Sequence of chain 2.A:
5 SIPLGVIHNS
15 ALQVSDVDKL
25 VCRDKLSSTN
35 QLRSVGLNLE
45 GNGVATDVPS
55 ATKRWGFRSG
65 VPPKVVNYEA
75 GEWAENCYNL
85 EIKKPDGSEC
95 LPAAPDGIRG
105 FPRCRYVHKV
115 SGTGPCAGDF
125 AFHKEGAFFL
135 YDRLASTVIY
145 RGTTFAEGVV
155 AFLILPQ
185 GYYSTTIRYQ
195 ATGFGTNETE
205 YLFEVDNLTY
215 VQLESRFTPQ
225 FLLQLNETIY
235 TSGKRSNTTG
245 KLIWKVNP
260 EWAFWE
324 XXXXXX

Binding-site contacts:
Ligand atom C20 contacts residue ARG37 of chain 2.A at 3.7 Å.
Ligand atom C10 contacts residue VAL39 of chain 2.A at 3.9 Å (hydrophobic).
Ligand atom C13 contacts residue ILE11 of chain 2.A at 4.3 Å (hydrophobic).
Ligand atom C15 contacts residue LEU57 of chain 2.B at 3.8 Å (hydrophobic).
Ligand atom C06 contacts residue TYR16 of chain 2.B at 3.8 Å (hydrophobic).
Ligand atom O18 contacts residue ALA74 of chain 2.A at 3.6 Å.
Ligand atom C02 contacts residue MET47 of chain 2.B at 3.9 Å (hydrophobic).
Ligand atom C25 contacts residue THR18 of chain 2.B at 4.3 Å.
Ligand atom C14 contacts residue LEU157 of chain 2.A at 4.3 Å (hydrophobic).
Ligand atom N27 contacts residue ASP21 of chain 2.B at 2.5 Å (salt-bridge).
Ligand atom C11 contacts residue LEU157 of chain 2.A at 4.3 Å (hydrophobic).
Ligand atom C16 contacts residue LEU57 of chain 2.B at 3.5 Å (hydrophobic).
Ligand atom C11 contacts residue MET47 of chain 2.B at 4.2 Å (hydrophobic).
Ligand atom C16 contacts residue MET47 of chain 2.B at 4.0 Å (hydrophobic).
Ligand atom C11 contacts residue LEU57 of chain 2.B at 4.3 Å (hydrophobic).
Ligand atom C07 contacts residue ALA74 of chain 2.A at 4.1 Å (hydrophobic).
Ligand atom C24 contacts residue THR18 of chain 2.B at 4.0 Å.
Ligand atom C17 contacts residue ARG37 of chain 2.A at 3.7 Å.
Ligand atom C22 contacts residue ARG37 of chain 2.A at 4.3 Å.
Ligand atom C08 contacts residue LEU157 of chain 2.A at 3.8 Å (hydrophobic).
Ligand atom C25 contacts residue TYR16 of chain 2.B at 4.2 Å (hydrophobic).
Ligand atom O18 contacts residue ARG37 of chain 2.A at 3.0 Å (salt-bridge).
Ligand atom C14 contacts residue LEU53 of chain 2.B at 4.0 Å (hydrophobic).
Ligand atom C13 contacts residue LEU157 of chain 2.A at 4.0 Å (hydrophobic).
Ligand atom C12 contacts residue LEU159 of chain 2.A at 4.1 Å (hydrophobic).
Ligand atom C26 contacts residue ASP21 of chain 2.B at 3.8 Å.
Ligand atom C01 contacts residue TYR16 of chain 2.B at 3.9 Å (hydrophobic).
Ligand atom N27 contacts residue GLN20 of chain 2.B at 4.0 Å.
Ligand atom C06 contacts residue MET47 of chain 2.B at 4.2 Å (hydrophobic).
Ligand atom C12 contacts residue LEU157 of chain 2.A at 4.0 Å (hydrophobic).
Ligand atom N19 contacts residue ARG37 of chain 2.A at 4.1 Å.
Ligand atom C01 contacts residue LEU14 of chain 2.B at 4.1 Å (hydrophobic).
Ligand atom C15 contacts residue LEU53 of chain 2.B at 3.8 Å (hydrophobic).
Ligand atom C21 contacts residue ARG37 of chain 2.A at 4.0 Å.
Ligand atom C08 contacts residue VAL39 of chain 2.A at 3.8 Å (hydrophobic).
Ligand atom C04 contacts residue LEU159 of chain 2.A at 4.3 Å (hydrophobic).
Ligand atom C04 contacts residue MET47 of chain 2.B at 4.3 Å (hydrophobic).
Ligand atom C26 contacts residue GLN20 of chain 2.B at 3.6 Å.
Ligand atom C24 contacts residue ILE43 of chain 2.B at 4.0 Å (hydrophobic).
Ligand atom C02 contacts residue LEU14 of chain 2.B at 3.7 Å (hydrophobic).

Sequence of chain 2.B:
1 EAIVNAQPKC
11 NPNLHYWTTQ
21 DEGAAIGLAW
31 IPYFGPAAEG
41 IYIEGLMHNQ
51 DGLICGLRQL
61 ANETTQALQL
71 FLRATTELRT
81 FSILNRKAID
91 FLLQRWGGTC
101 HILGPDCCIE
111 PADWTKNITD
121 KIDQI

The small molecule below binds the protein below.
Small molecule (SMILES): NCC1CCC(NC(=O)C2[C@@H]3CC4C[C@H]2CC(c2ccccc2)(C4)C3)CC1